Sequence of chain 5.A:
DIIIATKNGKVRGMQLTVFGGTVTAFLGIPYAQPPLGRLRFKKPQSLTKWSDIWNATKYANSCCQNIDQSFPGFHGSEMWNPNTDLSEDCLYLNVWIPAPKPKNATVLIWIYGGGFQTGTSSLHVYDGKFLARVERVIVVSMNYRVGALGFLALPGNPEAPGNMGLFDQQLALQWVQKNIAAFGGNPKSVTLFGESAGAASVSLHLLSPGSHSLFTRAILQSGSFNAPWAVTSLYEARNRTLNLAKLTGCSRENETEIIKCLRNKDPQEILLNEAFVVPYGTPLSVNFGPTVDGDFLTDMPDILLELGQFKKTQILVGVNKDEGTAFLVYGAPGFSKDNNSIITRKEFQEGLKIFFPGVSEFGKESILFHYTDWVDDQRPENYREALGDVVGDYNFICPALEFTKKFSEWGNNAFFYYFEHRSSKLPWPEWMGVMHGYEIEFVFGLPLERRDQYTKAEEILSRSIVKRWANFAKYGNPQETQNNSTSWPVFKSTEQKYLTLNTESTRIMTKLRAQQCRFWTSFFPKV

This small molecule binds to this protein.
Small molecule (SMILES): CC(=O)N[C@@H]1[C@@H](O)[C@H](O)[C@@H](CO)O[C@H]1O

Binding-site contacts:
Ligand atom C3 contacts residue ASN256 of chain 5.A at 3.8 Å.
Ligand atom C3 contacts residue THR258 of chain 5.A at 4.4 Å.
Ligand atom C4 contacts residue ASN256 of chain 5.A at 4.0 Å.
Ligand atom O7 contacts residue ASN256 of chain 5.A at 3.5 Å (h-bond).
Ligand atom O5 contacts residue GLU259 of chain 5.A at 3.8 Å.
Ligand atom O6 contacts residue GLU259 of chain 5.A at 4.0 Å.
Ligand atom O4 contacts residue THR258 of chain 5.A at 3.6 Å.
Ligand atom C7 contacts residue ASN256 of chain 5.A at 3.7 Å.
Ligand atom C5 contacts residue GLU259 of chain 5.A at 3.5 Å.
Ligand atom C4 contacts residue THR258 of chain 5.A at 4.4 Å.
Ligand atom O4 contacts residue ASN256 of chain 5.A at 4.0 Å.
Ligand atom C2 contacts residue ASN256 of chain 5.A at 2.7 Å.
Ligand atom C1 contacts residue ASN256 of chain 5.A at 1.4 Å.
Ligand atom C5 contacts residue ASN256 of chain 5.A at 3.4 Å.
Ligand atom C6 contacts residue GLU259 of chain 5.A at 3.2 Å.
Ligand atom O5 contacts residue ASN256 of chain 5.A at 2.5 Å (h-bond).
Ligand atom N2 contacts residue ASN256 of chain 5.A at 3.0 Å (h-bond).